Sequence of chain 1.G:
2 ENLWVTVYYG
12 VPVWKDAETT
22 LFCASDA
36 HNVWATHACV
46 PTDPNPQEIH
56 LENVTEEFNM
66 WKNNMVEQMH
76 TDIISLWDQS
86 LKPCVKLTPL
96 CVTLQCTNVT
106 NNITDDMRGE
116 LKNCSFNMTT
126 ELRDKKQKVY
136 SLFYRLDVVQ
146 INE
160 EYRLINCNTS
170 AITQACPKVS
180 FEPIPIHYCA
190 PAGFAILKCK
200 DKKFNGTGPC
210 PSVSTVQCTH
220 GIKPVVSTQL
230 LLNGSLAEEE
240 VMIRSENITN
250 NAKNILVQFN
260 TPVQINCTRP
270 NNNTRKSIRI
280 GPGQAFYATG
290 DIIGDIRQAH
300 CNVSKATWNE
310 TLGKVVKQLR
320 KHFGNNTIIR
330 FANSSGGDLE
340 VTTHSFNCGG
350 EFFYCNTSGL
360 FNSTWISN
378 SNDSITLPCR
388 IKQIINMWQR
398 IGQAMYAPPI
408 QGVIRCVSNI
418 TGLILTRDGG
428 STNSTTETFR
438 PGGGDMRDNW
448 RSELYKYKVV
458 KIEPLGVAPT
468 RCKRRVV

Binding-site contacts:
Ligand atom O3 contacts residue TRP94 of chain 1.F at 3.8 Å.
Ligand atom C8 contacts residue TYR115 of chain 1.E at 3.5 Å (hydrophobic).
Ligand atom C6 contacts residue THR107 of chain 1.E at 3.7 Å.
Ligand atom C2 contacts residue TYR59 of chain 1.E at 3.5 Å (hydrophobic).
Ligand atom C7 contacts residue ASN265 of chain 1.G at 3.2 Å.
Ligand atom C5 contacts residue ASN265 of chain 1.G at 3.6 Å.
Ligand atom O5 contacts residue SER108 of chain 1.E at 3.7 Å.
Ligand atom O4 contacts residue ASN93 of chain 1.F at 3.8 Å.
Ligand atom O6 contacts residue TRP112 of chain 1.E at 3.3 Å (h-bond).
Ligand atom O3 contacts residue TYR59 of chain 1.E at 3.0 Å (h-bond).
Ligand atom O6 contacts residue SER108 of chain 1.E at 2.1 Å (h-bond).
Ligand atom C3 contacts residue ASN265 of chain 1.G at 3.8 Å.
Ligand atom C2 contacts residue TYR111 of chain 1.E at 3.3 Å (hydrophobic).
Ligand atom C5 contacts residue TYR111 of chain 1.E at 3.8 Å (hydrophobic).
Ligand atom C7 contacts residue TYR115 of chain 1.E at 3.2 Å (hydrophobic).
Ligand atom O3 contacts residue TYR114 of chain 1.E at 3.7 Å.
Ligand atom C5 contacts residue SER108 of chain 1.E at 3.4 Å.
Ligand atom C3 contacts residue ASN93 of chain 1.F at 3.7 Å.
Ligand atom O4 contacts residue SER108 of chain 1.E at 3.6 Å.
Ligand atom O2 contacts residue TYR59 of chain 1.E at 3.6 Å.
Ligand atom N2 contacts residue THR107 of chain 1.E at 3.3 Å (h-bond).
Ligand atom C6 contacts residue SER108 of chain 1.E at 3.0 Å.
Ligand atom C2 contacts residue ASN265 of chain 1.G at 2.5 Å.
Ligand atom N2 contacts residue ASN265 of chain 1.G at 2.9 Å (h-bond).
Ligand atom C1 contacts residue ASN265 of chain 1.G at 1.4 Å.
Ligand atom C6 contacts residue TYR111 of chain 1.E at 3.7 Å (hydrophobic).
Ligand atom O7 contacts residue ASN265 of chain 1.G at 3.1 Å (h-bond).
Ligand atom O5 contacts residue ASN265 of chain 1.G at 2.3 Å (h-bond).
Ligand atom O4 contacts residue TYR111 of chain 1.E at 3.2 Å.
Ligand atom O3 contacts residue ASN93 of chain 1.F at 2.8 Å (h-bond).
Ligand atom O7 contacts residue TYR115 of chain 1.E at 2.4 Å (h-bond).
Ligand atom C6 contacts residue GLN263 of chain 1.G at 3.8 Å.
Ligand atom O3 contacts residue ASP57 of chain 1.E at 3.0 Å (salt-bridge).
Ligand atom O2 contacts residue TYR111 of chain 1.E at 2.5 Å (h-bond).
Ligand atom C4 contacts residue SER108 of chain 1.E at 3.1 Å.
Ligand atom N2 contacts residue SER108 of chain 1.E at 3.6 Å (h-bond).
Ligand atom C5 contacts residue GLN263 of chain 1.G at 3.5 Å.
Ligand atom C3 contacts residue THR107 of chain 1.E at 3.5 Å.
Ligand atom C3 contacts residue TRP94 of chain 1.F at 3.6 Å (hydrophobic).
Ligand atom C1 contacts residue TYR59 of chain 1.E at 3.5 Å (hydrophobic).

Sequence of chain 1.F:
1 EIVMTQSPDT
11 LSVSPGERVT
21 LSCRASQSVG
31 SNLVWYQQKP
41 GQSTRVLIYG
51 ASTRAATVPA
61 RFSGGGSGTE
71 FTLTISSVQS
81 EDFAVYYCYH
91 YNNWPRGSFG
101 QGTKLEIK

Sequence of chain 1.E:
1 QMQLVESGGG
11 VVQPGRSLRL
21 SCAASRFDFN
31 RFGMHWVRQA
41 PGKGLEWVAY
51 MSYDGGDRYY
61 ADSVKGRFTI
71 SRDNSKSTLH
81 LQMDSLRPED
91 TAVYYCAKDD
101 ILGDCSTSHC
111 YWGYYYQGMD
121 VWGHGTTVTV

This small molecule binds to this protein.
Small molecule (SMILES): CC(=O)N[C@H]1[C@H](O[C@H]2[C@H](O)[C@@H](NC(C)=O)CO[C@@H]2CO)O[C@H](CO)[C@@H](O[C@@H]2O[C@H](CO[C@H]3O[C@H](CO)[C@@H](O)[C@H](O[C@H]4O[C@H](CO)[C@@H](O)[C@H](O)[C@@H]4O[C@H]4O[C@H](CO)[C@@H](O)[C@H](O)[C@@H]4O)[C@@H]3O)[C@@H](O)[C@H](O[C@H]3O[C@H](CO)[C@@H](O)[C@H](O)[C@@H]3O)[C@@H]2O)[C@@H]1O